Sequence of chain 1.D:
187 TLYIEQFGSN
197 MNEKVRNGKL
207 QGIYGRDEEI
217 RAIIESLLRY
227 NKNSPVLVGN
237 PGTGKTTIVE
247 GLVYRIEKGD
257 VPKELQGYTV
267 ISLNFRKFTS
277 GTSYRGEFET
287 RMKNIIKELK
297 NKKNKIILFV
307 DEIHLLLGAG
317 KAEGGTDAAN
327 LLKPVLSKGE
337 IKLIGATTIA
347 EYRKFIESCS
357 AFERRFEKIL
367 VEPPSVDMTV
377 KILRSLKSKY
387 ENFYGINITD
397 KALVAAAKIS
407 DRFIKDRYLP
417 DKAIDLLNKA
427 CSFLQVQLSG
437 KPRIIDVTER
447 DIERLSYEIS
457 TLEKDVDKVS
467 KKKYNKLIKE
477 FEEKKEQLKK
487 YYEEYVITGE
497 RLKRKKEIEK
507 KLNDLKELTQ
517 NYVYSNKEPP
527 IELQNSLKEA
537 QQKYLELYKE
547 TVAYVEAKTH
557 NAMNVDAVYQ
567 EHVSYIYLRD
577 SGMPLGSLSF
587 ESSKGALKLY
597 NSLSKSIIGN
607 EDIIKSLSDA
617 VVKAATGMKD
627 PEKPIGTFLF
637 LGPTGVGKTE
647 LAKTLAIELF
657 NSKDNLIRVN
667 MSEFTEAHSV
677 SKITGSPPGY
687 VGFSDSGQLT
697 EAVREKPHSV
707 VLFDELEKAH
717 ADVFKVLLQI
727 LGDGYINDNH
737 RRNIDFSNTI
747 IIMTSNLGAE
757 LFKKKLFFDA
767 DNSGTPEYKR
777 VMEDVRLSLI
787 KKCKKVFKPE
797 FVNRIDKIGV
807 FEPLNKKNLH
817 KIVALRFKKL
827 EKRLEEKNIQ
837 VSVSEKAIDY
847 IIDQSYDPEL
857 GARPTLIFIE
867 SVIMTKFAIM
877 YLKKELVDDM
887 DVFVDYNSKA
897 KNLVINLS

Sequence of chain 1.E:
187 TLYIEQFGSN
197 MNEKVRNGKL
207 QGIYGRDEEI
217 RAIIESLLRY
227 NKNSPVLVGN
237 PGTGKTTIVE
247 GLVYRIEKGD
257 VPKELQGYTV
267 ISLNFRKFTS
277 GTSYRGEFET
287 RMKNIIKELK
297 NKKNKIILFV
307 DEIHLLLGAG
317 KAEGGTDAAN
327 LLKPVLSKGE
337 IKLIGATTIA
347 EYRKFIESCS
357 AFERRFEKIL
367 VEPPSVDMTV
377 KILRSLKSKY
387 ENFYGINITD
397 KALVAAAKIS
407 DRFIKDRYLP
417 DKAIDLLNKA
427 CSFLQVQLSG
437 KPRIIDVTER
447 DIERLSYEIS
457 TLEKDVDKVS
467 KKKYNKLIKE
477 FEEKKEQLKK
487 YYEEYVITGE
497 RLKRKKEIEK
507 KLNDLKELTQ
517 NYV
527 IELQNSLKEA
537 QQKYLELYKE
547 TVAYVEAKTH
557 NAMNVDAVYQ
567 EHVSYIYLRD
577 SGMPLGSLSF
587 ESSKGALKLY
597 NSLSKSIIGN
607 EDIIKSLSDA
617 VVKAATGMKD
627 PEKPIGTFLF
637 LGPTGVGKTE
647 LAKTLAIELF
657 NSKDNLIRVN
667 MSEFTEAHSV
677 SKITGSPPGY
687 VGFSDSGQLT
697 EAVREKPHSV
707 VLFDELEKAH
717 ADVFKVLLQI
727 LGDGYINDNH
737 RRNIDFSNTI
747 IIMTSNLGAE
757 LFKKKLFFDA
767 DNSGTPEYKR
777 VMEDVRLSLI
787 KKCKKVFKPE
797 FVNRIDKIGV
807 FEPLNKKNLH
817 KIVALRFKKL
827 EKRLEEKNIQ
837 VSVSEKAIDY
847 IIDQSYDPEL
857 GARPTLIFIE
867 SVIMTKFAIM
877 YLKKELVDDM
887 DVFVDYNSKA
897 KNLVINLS

This small molecule binds to this protein.
Small molecule (SMILES): Nc1ncnc2c1ncn2[C@@H]1O[C@H](COP(=O)(O)OP(=O)(O)OP(O)(O)=S)[C@@H](O)[C@H]1O

Binding-site contacts:
Ligand atom N6 contacts residue ILE378 of chain 1.E at 3.8 Å.
Ligand atom N6 contacts residue ARG212 of chain 1.E at 3.2 Å.
Ligand atom C8 contacts residue PRO416 of chain 1.E at 3.8 Å (hydrophobic).
Ligand atom C6 contacts residue ILE378 of chain 1.E at 3.6 Å (hydrophobic).
Ligand atom O1A contacts residue GLY240 of chain 1.E at 2.8 Å (h-bond).
Ligand atom C1' contacts residue ILE420 of chain 1.E at 3.6 Å (hydrophobic).
Ligand atom N1 contacts residue ILE378 of chain 1.E at 3.8 Å.
Ligand atom PA contacts residue GLY240 of chain 1.E at 3.8 Å.
Ligand atom N1 contacts residue TYR210 of chain 1.E at 3.2 Å.
Ligand atom C5 contacts residue ILE378 of chain 1.E at 3.8 Å (hydrophobic).
Ligand atom O1B contacts residue ARG361 of chain 1.D at 2.5 Å (salt-bridge).
Ligand atom O2B contacts residue THR242 of chain 1.E at 2.2 Å (h-bond).
Ligand atom S1G contacts residue ARG361 of chain 1.D at 2.8 Å (salt-bridge).
Ligand atom C2 contacts residue ILE378 of chain 1.E at 3.7 Å (hydrophobic).
Ligand atom S1G contacts residue LYS241 of chain 1.E at 3.5 Å (salt-bridge).
Ligand atom O2G contacts residue PRO237 of chain 1.E at 2.5 Å (h-bond).
Ligand atom C5' contacts residue GLY240 of chain 1.E at 3.7 Å.
Ligand atom O2G contacts residue LYS241 of chain 1.E at 3.5 Å (salt-bridge).
Ligand atom PG contacts residue ARG361 of chain 1.D at 2.8 Å.
Ligand atom O2A contacts residue LYS241 of chain 1.E at 3.3 Å (salt-bridge).
Ligand atom C2' contacts residue THR243 of chain 1.E at 3.6 Å.
Ligand atom N3 contacts residue ILE378 of chain 1.E at 3.6 Å.
Ligand atom O1A contacts residue PRO237 of chain 1.E at 3.5 Å (h-bond).
Ligand atom O3B contacts residue ARG361 of chain 1.D at 3.4 Å (salt-bridge).
Ligand atom C5' contacts residue THR243 of chain 1.E at 3.6 Å.
Ligand atom O1A contacts residue THR239 of chain 1.E at 3.8 Å.
Ligand atom PB contacts residue ARG361 of chain 1.D at 3.4 Å.
Ligand atom C8 contacts residue THR239 of chain 1.E at 3.7 Å.
Ligand atom O2A contacts residue GLY240 of chain 1.E at 3.6 Å.
Ligand atom C2 contacts residue TYR210 of chain 1.E at 3.6 Å (hydrophobic).
Ligand atom O4' contacts residue ILE420 of chain 1.E at 3.5 Å.
Ligand atom PB contacts residue SER333 of chain 1.D at 3.8 Å.
Ligand atom O5' contacts residue THR243 of chain 1.E at 3.5 Å.
Ligand atom PB contacts residue THR242 of chain 1.E at 3.5 Å.
Ligand atom O3B contacts residue THR242 of chain 1.E at 3.3 Å.
Ligand atom O3G contacts residue ARG361 of chain 1.D at 1.4 Å (salt-bridge).
Ligand atom O1B contacts residue SER333 of chain 1.D at 2.5 Å (h-bond).
Ligand atom O2A contacts residue THR242 of chain 1.E at 2.7 Å (h-bond).
Ligand atom N7 contacts residue THR239 of chain 1.E at 3.6 Å (h-bond).
Ligand atom O1A contacts residue LYS241 of chain 1.E at 3.7 Å.